Binding-site contacts:
Ligand atom O2 contacts residue GLN155 of chain 1.A at 3.4 Å.
Ligand atom O5 contacts residue ASN79 of chain 1.A at 4.0 Å.
Ligand atom C1 contacts residue ASN79 of chain 1.A at 4.0 Å.
Ligand atom C3 contacts residue GLN155 of chain 1.A at 3.4 Å.
Ligand atom C2 contacts residue GLN155 of chain 1.A at 4.3 Å.
Ligand atom C2 contacts residue THR80 of chain 1.A at 4.5 Å.
Ligand atom O3 contacts residue GLN155 of chain 1.A at 2.8 Å (h-bond).
Ligand atom O2 contacts residue THR80 of chain 1.A at 4.3 Å.
Ligand atom O3 contacts residue TRP193 of chain 1.A at 4.0 Å.
Ligand atom C2 contacts residue ASN79 of chain 1.A at 4.0 Å.
Ligand atom C4 contacts residue GLN155 of chain 1.A at 4.4 Å.
Ligand atom O4 contacts residue GLN155 of chain 1.A at 4.2 Å.

The small molecule below binds the protein below.
Small molecule (SMILES): O[C@@H]1[C@@H](O)[C@@H](O)OC[C@H]1O

Sequence of chain 1.A:
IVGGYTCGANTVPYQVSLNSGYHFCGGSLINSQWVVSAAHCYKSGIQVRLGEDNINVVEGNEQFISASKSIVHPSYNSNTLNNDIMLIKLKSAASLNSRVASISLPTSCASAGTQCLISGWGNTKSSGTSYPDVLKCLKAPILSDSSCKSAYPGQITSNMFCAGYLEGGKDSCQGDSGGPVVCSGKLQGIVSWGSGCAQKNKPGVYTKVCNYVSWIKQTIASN